A small-molecule ligand and the protein it binds are described below.
Small molecule (SMILES): O=P(O)(O)OC[C@H]1O[C@H](O[P](=O)(O)OP(=O)(O)O)[C@H](O)[C@@H]1O

Sequence of chain 2.A:
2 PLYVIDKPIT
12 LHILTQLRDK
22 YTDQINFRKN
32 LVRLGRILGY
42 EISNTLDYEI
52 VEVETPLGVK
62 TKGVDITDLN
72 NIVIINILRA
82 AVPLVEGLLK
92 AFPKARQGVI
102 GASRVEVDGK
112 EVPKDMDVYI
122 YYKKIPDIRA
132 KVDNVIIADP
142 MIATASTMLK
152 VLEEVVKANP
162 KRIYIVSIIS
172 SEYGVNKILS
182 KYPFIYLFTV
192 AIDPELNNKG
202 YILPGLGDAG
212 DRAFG

Sequence of chain 4.A:
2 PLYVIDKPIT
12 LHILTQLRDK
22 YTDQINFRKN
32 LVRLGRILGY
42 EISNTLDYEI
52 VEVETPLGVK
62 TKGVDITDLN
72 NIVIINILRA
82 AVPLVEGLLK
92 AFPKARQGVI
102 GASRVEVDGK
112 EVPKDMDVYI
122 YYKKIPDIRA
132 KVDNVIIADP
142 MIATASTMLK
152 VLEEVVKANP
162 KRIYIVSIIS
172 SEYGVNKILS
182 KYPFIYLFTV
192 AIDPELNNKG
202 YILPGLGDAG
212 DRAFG

Binding-site contacts:
Ligand atom O3A contacts residue LYS125 of chain 4.A at 3.5 Å (salt-bridge).
Ligand atom O3P contacts residue ARG105 of chain 2.A at 3.9 Å.
Ligand atom O2P contacts residue THR145 of chain 2.A at 3.1 Å (h-bond).
Ligand atom O2B contacts residue GLY211 of chain 2.A at 3.9 Å.
Ligand atom O2P contacts residue SER147 of chain 2.A at 3.8 Å.
Ligand atom C3 contacts residue MET142 of chain 2.A at 3.8 Å (hydrophobic).
Ligand atom O1P contacts residue THR145 of chain 2.A at 3.8 Å.
Ligand atom C5 contacts residue MET142 of chain 2.A at 3.4 Å (hydrophobic).
Ligand atom O1P contacts residue ARG105 of chain 2.A at 3.5 Å (salt-bridge).
Ligand atom O1P contacts residue SER147 of chain 2.A at 3.5 Å (h-bond).
Ligand atom C4 contacts residue THR148 of chain 2.A at 3.7 Å.
Ligand atom P contacts residue THR148 of chain 2.A at 3.9 Å.
Ligand atom O2B contacts residue ASP209 of chain 2.A at 3.2 Å (salt-bridge).
Ligand atom O1B contacts residue ARG80 of chain 2.A at 2.5 Å (salt-bridge).
Ligand atom O1B contacts residue LEU79 of chain 2.A at 3.4 Å.
Ligand atom O3B contacts residue LYS125 of chain 4.A at 3.0 Å (salt-bridge).
Ligand atom P contacts residue ALA144 of chain 2.A at 3.9 Å.
Ligand atom O2P contacts residue ILE143 of chain 2.A at 3.9 Å.
Ligand atom O1B contacts residue ALA81 of chain 2.A at 3.3 Å (h-bond).
Ligand atom C3 contacts residue ASP140 of chain 2.A at 3.2 Å.
Ligand atom O3 contacts residue ASP140 of chain 2.A at 2.9 Å (salt-bridge).
Ligand atom O2P contacts residue ALA146 of chain 2.A at 2.7 Å (h-bond).
Ligand atom O2 contacts residue ALA81 of chain 2.A at 4.0 Å.
Ligand atom C4 contacts residue ARG105 of chain 2.A at 3.8 Å.
Ligand atom O2P contacts residue ALA144 of chain 2.A at 3.0 Å (h-bond).
Ligand atom O3P contacts residue MET117 of chain 2.A at 3.8 Å.
Ligand atom PB contacts residue LYS125 of chain 4.A at 3.9 Å.
Ligand atom PB contacts residue ARG80 of chain 2.A at 3.8 Å.
Ligand atom P contacts residue THR145 of chain 2.A at 3.6 Å.
Ligand atom P contacts residue ARG105 of chain 2.A at 3.8 Å.
Ligand atom O3P contacts residue ALA144 of chain 2.A at 3.4 Å.
Ligand atom O5 contacts residue ALA144 of chain 2.A at 3.9 Å.
Ligand atom O4 contacts residue ARG105 of chain 2.A at 2.9 Å (salt-bridge).
Ligand atom O5 contacts residue ARG105 of chain 2.A at 3.3 Å (salt-bridge).
Ligand atom O1A contacts residue ARG105 of chain 2.A at 3.1 Å (salt-bridge).
Ligand atom O3B contacts residue ARG80 of chain 2.A at 2.6 Å (salt-bridge).
Ligand atom O1P contacts residue THR148 of chain 2.A at 2.6 Å (h-bond).
Ligand atom O3P contacts residue THR145 of chain 2.A at 2.8 Å (h-bond).
Ligand atom P contacts residue ALA146 of chain 2.A at 3.8 Å.
Ligand atom O3P contacts residue ALA146 of chain 2.A at 4.0 Å.